This protein binds this small molecule.
Small molecule (SMILES): O=C(CO)[C@@H](O)[C@H](O)[C@H](O)COP(=O)(O)O

Binding-site contacts:
Ligand atom C1 contacts residue LYS86 of chain 2.E at 2.3 Å.
Ligand atom O5 contacts residue ASP6 of chain 2.E at 2.6 Å (salt-bridge).
Ligand atom C3 contacts residue ASP6 of chain 2.E at 3.5 Å.
Ligand atom C6 contacts residue PHE132 of chain 2.E at 3.5 Å (hydrophobic).
Ligand atom C2 contacts residue THR27 of chain 2.E at 3.9 Å.
Ligand atom C5 contacts residue ASP6 of chain 2.E at 3.3 Å.
Ligand atom O4 contacts residue LYS86 of chain 2.E at 3.8 Å.
Ligand atom C2 contacts residue LYS86 of chain 2.E at 1.4 Å.
Ligand atom O6 contacts residue ASP6 of chain 2.E at 3.9 Å.
Ligand atom O3P contacts residue ARG135 of chain 2.E at 2.8 Å (salt-bridge).
Ligand atom O6 contacts residue SER167 of chain 2.E at 3.5 Å.
Ligand atom C4 contacts residue LYS86 of chain 2.E at 3.6 Å.
Ligand atom O1P contacts residue SER167 of chain 2.E at 2.6 Å (h-bond).
Ligand atom C1 contacts residue ASN108 of chain 2.E at 3.8 Å.
Ligand atom C1 contacts residue THR110 of chain 2.E at 3.8 Å.
Ligand atom O3 contacts residue ASN28 of chain 2.E at 3.4 Å (h-bond).
Ligand atom O5 contacts residue ALA166 of chain 2.E at 3.4 Å.
Ligand atom O1 contacts residue LYS86 of chain 2.E at 3.0 Å (salt-bridge).
Ligand atom O4 contacts residue PHE132 of chain 2.E at 3.3 Å.
Ligand atom O1 contacts residue SER130 of chain 2.E at 3.1 Å.
Ligand atom C5 contacts residue ASN28 of chain 2.E at 3.8 Å.
Ligand atom C3 contacts residue LYS86 of chain 2.E at 2.6 Å.
Ligand atom O1 contacts residue THR110 of chain 2.E at 2.5 Å (h-bond).
Ligand atom O2P contacts residue SER167 of chain 2.E at 3.9 Å.
Ligand atom C4 contacts residue ASN28 of chain 2.E at 3.7 Å.
Ligand atom O3 contacts residue THR27 of chain 2.E at 3.6 Å (h-bond).
Ligand atom C6 contacts residue SER167 of chain 2.E at 3.9 Å.
Ligand atom C1 contacts residue SER130 of chain 2.E at 3.4 Å.
Ligand atom O3 contacts residue LEU31 of chain 2.E at 4.0 Å.
Ligand atom O1P contacts residue ARG169 of chain 2.E at 3.9 Å.
Ligand atom O1P contacts residue ARG135 of chain 2.E at 2.7 Å (salt-bridge).
Ligand atom O3 contacts residue LYS86 of chain 2.E at 2.9 Å (salt-bridge).
Ligand atom P contacts residue ARG135 of chain 2.E at 3.7 Å.
Ligand atom O5 contacts residue SER167 of chain 2.E at 3.0 Å (h-bond).
Ligand atom O1 contacts residue PHE132 of chain 2.E at 3.7 Å.
Ligand atom C4 contacts residue PHE132 of chain 2.E at 3.5 Å (hydrophobic).
Ligand atom O3 contacts residue THR26 of chain 2.E at 3.8 Å.
Ligand atom O3 contacts residue ASP6 of chain 2.E at 2.7 Å (salt-bridge).
Ligand atom O4 contacts residue ASN28 of chain 2.E at 2.9 Å (h-bond).
Ligand atom P contacts residue SER167 of chain 2.E at 3.6 Å.

Sequence of chain 2.E:
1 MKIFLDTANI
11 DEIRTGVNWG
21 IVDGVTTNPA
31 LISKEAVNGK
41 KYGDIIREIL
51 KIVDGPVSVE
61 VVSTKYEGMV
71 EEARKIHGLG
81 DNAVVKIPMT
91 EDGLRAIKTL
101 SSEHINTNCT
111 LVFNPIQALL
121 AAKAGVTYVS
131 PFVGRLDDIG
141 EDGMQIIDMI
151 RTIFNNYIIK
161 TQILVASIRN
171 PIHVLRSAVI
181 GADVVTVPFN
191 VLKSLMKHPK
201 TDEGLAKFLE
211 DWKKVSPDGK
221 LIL

Sequence of chain 2.A:
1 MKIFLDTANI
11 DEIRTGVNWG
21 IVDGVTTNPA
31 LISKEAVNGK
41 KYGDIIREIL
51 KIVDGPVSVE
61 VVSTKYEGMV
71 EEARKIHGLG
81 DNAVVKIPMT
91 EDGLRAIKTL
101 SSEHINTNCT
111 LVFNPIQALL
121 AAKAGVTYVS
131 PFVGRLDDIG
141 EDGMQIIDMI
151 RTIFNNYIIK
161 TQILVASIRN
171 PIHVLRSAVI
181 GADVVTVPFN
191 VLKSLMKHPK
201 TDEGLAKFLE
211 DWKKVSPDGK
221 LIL